A protein and the small-molecule ligand that binds it are described below.
Small molecule (SMILES): CCCCCCCCCCCCCC(=O)O[C@H](COC(=O)CCCCCCCCCC)COP(=O)(O)OCC[N+](C)(C)C

Sequence of chain 1.A:
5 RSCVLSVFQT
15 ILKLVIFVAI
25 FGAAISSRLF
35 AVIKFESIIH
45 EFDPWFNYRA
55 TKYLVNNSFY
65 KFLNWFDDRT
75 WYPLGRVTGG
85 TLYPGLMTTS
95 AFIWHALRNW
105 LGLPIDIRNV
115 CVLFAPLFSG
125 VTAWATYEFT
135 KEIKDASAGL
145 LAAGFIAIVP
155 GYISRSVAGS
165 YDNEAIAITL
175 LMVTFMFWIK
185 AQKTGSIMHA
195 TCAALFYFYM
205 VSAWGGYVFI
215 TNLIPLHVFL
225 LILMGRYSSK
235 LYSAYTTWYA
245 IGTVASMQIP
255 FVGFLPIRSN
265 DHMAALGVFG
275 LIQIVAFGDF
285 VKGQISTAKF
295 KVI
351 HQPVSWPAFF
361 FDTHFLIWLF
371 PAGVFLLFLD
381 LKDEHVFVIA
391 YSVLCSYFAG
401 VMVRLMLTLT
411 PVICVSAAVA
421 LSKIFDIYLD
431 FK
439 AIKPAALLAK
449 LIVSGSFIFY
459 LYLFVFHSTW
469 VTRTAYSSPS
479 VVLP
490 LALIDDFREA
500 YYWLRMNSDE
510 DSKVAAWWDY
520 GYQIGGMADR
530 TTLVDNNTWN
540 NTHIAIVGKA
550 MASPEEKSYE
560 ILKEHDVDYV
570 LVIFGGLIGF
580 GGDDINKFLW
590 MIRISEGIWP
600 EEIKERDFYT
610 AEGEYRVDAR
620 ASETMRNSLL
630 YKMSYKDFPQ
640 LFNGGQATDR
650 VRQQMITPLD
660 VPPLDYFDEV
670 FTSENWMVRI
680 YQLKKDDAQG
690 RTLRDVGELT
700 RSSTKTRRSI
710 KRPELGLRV

Sequence of chain 1.E:
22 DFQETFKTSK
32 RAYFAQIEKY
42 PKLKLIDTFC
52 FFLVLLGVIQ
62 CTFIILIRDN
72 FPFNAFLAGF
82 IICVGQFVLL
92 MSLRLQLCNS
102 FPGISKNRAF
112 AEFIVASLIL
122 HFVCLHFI

Binding-site contacts:
Ligand atom C28 contacts residue MET267 of chain 1.A at 3.3 Å (hydrophobic).
Ligand atom C3 contacts residue ASN71 of chain 1.E at 3.5 Å.
Ligand atom O13 contacts residue PHE74 of chain 1.E at 4.2 Å.
Ligand atom C2 contacts residue ASN71 of chain 1.E at 4.2 Å.
Ligand atom C36 contacts residue ILE65 of chain 1.E at 4.5 Å (hydrophobic).
Ligand atom C32 contacts residue ASN71 of chain 1.E at 4.2 Å.
Ligand atom C31 contacts residue ASN71 of chain 1.E at 4.2 Å.
Ligand atom C23 contacts residue ILE261 of chain 1.A at 3.9 Å (hydrophobic).
Ligand atom C21 contacts residue ARG262 of chain 1.A at 4.2 Å.
Ligand atom O22 contacts residue ILE261 of chain 1.A at 4.5 Å.
Ligand atom C15 contacts residue PHE258 of chain 1.A at 3.7 Å (hydrophobic).
Ligand atom C1 contacts residue ARG262 of chain 1.A at 3.9 Å.
Ligand atom O21 contacts residue ARG262 of chain 1.A at 3.7 Å.
Ligand atom C2 contacts residue PHE74 of chain 1.E at 4.5 Å (hydrophobic).
Ligand atom C22 contacts residue ARG262 of chain 1.A at 4.5 Å.
Ligand atom C2E contacts residue GLY271 of chain 1.A at 4.5 Å.
Ligand atom C39 contacts residue ILE66 of chain 1.E at 4.3 Å (hydrophobic).
Ligand atom C2 contacts residue ARG262 of chain 1.A at 4.4 Å.
Ligand atom O32 contacts residue ARG69 of chain 1.E at 3.7 Å.
Ligand atom C29 contacts residue MET267 of chain 1.A at 2.9 Å (hydrophobic).
Ligand atom O11 contacts residue ASN71 of chain 1.E at 3.6 Å (h-bond).
Ligand atom C2B contacts residue MET267 of chain 1.A at 3.8 Å (hydrophobic).
Ligand atom C12 contacts residue PHE74 of chain 1.E at 4.5 Å (hydrophobic).
Ligand atom C32 contacts residue PHE74 of chain 1.E at 4.5 Å (hydrophobic).
Ligand atom C12 contacts residue PHE258 of chain 1.A at 4.5 Å (hydrophobic).
Ligand atom C2A contacts residue MET267 of chain 1.A at 3.8 Å (hydrophobic).
Ligand atom O22 contacts residue PHE74 of chain 1.E at 3.8 Å.
Ligand atom O31 contacts residue ASN71 of chain 1.E at 4.4 Å.
Ligand atom C11 contacts residue PHE258 of chain 1.A at 4.0 Å (hydrophobic).